Binding-site contacts:
Ligand atom O7 contacts residue ASN639 of chain 1.B at 3.9 Å.
Ligand atom C8 contacts residue ASN639 of chain 1.B at 3.1 Å.
Ligand atom C5 contacts residue ASN639 of chain 1.B at 3.7 Å.
Ligand atom C3 contacts residue ASN639 of chain 1.B at 3.8 Å.
Ligand atom C6 contacts residue ASN639 of chain 1.B at 4.3 Å.
Ligand atom C4 contacts residue ASN639 of chain 1.B at 4.3 Å.
Ligand atom C2 contacts residue ASN639 of chain 1.B at 2.5 Å.
Ligand atom C1 contacts residue ASN639 of chain 1.B at 1.4 Å.
Ligand atom O6 contacts residue ASN639 of chain 1.B at 4.4 Å.
Ligand atom C7 contacts residue ASN639 of chain 1.B at 3.1 Å.
Ligand atom N2 contacts residue ASN639 of chain 1.B at 2.9 Å (h-bond).
Ligand atom O5 contacts residue ASN639 of chain 1.B at 2.4 Å (h-bond).

Sequence of chain 1.B:
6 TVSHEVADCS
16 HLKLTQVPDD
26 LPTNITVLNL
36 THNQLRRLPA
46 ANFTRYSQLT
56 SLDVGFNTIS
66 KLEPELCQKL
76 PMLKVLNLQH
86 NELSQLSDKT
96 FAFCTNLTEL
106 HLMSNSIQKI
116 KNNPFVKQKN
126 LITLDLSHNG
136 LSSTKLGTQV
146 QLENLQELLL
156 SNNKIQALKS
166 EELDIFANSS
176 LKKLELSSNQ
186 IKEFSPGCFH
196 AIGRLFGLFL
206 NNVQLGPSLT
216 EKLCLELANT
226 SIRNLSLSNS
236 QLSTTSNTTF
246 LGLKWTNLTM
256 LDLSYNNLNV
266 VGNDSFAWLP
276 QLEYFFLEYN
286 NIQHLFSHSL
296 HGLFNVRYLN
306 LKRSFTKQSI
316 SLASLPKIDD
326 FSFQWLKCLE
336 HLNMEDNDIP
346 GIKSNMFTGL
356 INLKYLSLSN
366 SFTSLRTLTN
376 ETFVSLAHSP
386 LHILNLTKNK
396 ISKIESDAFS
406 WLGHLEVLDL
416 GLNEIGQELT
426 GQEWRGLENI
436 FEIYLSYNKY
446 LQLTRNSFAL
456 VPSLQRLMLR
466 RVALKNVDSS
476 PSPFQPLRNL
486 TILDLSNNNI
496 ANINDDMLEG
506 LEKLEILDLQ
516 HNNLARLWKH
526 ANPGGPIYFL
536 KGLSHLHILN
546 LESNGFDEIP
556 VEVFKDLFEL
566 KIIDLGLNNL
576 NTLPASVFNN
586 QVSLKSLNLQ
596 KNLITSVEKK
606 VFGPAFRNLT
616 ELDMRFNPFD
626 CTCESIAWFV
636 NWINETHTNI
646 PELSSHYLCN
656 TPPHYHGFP

This protein binds this small molecule.
Small molecule (SMILES): CC(=O)N[C@@H]1[C@@H](O)[C@H](O)[C@@H](CO)O[C@H]1O